The protein below binds the small molecule below.
Small molecule (SMILES): CC(=O)N[C@H]1[C@H](O[C@H]2[C@H](O)[C@@H](NC(C)=O)CO[C@@H]2CO[C@@H]2O[C@@H](C)[C@@H](O)[C@@H](O)[C@@H]2O)O[C@H](CO)[C@@H](O)[C@@H]1O

Binding-site contacts:
Ligand atom C3 contacts residue ASN341 of chain 4.A at 3.7 Å.
Ligand atom C1 contacts residue SER338 of chain 4.A at 4.3 Å.
Ligand atom N2 contacts residue GLY336 of chain 4.A at 4.3 Å.
Ligand atom C6 contacts residue SER338 of chain 4.A at 3.7 Å.
Ligand atom C3 contacts residue GLY336 of chain 4.A at 4.4 Å.
Ligand atom C6 contacts residue SER338 of chain 4.A at 4.3 Å.
Ligand atom O7 contacts residue PRO335 of chain 4.A at 4.4 Å.
Ligand atom C2 contacts residue GLY336 of chain 4.A at 4.4 Å.
Ligand atom N2 contacts residue ASN341 of chain 4.A at 2.9 Å (h-bond).
Ligand atom C6 contacts residue ASN341 of chain 4.A at 4.5 Å.
Ligand atom O5 contacts residue ASN341 of chain 4.A at 2.3 Å (h-bond).
Ligand atom C5 contacts residue ASN341 of chain 4.A at 4.4 Å.
Ligand atom C5 contacts residue SER338 of chain 4.A at 4.5 Å.
Ligand atom C2 contacts residue ASN341 of chain 4.A at 2.4 Å.
Ligand atom C6 contacts residue ASP340 of chain 4.A at 4.1 Å.
Ligand atom O5 contacts residue SER338 of chain 4.A at 3.6 Å.
Ligand atom O7 contacts residue ASN341 of chain 4.A at 2.5 Å (h-bond).
Ligand atom C1 contacts residue GLY336 of chain 4.A at 3.8 Å.
Ligand atom O5 contacts residue SER338 of chain 4.A at 3.8 Å.
Ligand atom O7 contacts residue GLY336 of chain 4.A at 4.0 Å.
Ligand atom O5 contacts residue GLY336 of chain 4.A at 4.5 Å.
Ligand atom C5 contacts residue ASN341 of chain 4.A at 3.6 Å.
Ligand atom C1 contacts residue ASN341 of chain 4.A at 1.4 Å.
Ligand atom C5 contacts residue GLY336 of chain 4.A at 4.4 Å.
Ligand atom C5 contacts residue SER338 of chain 4.A at 4.0 Å.
Ligand atom C7 contacts residue ASN341 of chain 4.A at 3.0 Å.
Ligand atom C4 contacts residue ASN341 of chain 4.A at 4.2 Å.

Sequence of chain 4.A:
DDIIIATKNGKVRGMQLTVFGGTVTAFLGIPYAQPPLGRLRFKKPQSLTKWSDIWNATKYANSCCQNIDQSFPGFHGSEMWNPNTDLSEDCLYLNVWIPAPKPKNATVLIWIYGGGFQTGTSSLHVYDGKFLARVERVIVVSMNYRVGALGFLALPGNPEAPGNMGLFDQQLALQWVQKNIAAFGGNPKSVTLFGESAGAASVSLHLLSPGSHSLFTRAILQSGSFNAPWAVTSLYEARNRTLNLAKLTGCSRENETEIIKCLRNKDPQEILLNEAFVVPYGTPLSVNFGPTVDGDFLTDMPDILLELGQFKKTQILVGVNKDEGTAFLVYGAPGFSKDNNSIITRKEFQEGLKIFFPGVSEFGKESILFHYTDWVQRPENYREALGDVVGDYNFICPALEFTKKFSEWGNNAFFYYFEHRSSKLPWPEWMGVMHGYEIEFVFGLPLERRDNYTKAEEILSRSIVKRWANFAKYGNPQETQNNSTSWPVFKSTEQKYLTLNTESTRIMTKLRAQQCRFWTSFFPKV